Sequence of chain 1.A:
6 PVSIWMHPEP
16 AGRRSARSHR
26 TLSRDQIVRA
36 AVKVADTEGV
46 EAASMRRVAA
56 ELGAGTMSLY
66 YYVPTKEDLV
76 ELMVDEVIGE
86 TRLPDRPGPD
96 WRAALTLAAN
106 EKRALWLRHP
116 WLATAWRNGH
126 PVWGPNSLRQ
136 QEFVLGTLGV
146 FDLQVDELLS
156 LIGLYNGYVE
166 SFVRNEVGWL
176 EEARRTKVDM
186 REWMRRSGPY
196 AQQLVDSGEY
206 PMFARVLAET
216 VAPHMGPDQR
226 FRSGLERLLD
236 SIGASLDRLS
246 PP

Binding-site contacts:
Ligand atom O3B contacts residue LYS107 of chain 1.B at 3.8 Å.
Ligand atom C1J contacts residue GLN197 of chain 1.A at 3.8 Å.
Ligand atom C1D contacts residue HIS219 of chain 1.A at 3.5 Å.
Ligand atom C1E contacts residue LEU212 of chain 1.A at 3.7 Å (hydrophobic).
Ligand atom C2F contacts residue MET185 of chain 1.A at 3.6 Å (hydrophobic).
Ligand atom C1K contacts residue GLN197 of chain 1.A at 3.1 Å.
Ligand atom C3G contacts residue ASN161 of chain 1.B at 3.8 Å.
Ligand atom O2A contacts residue MET189 of chain 1.A at 3.6 Å.
Ligand atom O3B contacts residue VAL139 of chain 1.B at 3.8 Å.
Ligand atom C3J contacts residue VAL139 of chain 1.B at 3.8 Å (hydrophobic).
Ligand atom C1L contacts residue GLY193 of chain 1.A at 3.7 Å.
Ligand atom O2C contacts residue PRO126 of chain 1.B at 3.5 Å.
Ligand atom C1B contacts residue MET189 of chain 1.A at 3.6 Å (hydrophobic).
Ligand atom O1G contacts residue MET189 of chain 1.A at 3.5 Å (h-bond).
Ligand atom C3J contacts residue ASN161 of chain 1.B at 3.3 Å.
Ligand atom O1A contacts residue MET189 of chain 1.A at 3.6 Å.
Ligand atom O3B contacts residue ASN161 of chain 1.B at 2.9 Å (h-bond).
Ligand atom C3I contacts residue VAL139 of chain 1.B at 3.9 Å (hydrophobic).
Ligand atom O4 contacts residue VAL139 of chain 1.B at 3.9 Å.
Ligand atom O1B contacts residue LEU212 of chain 1.A at 3.2 Å (h-bond).
Ligand atom C3I contacts residue ASN161 of chain 1.B at 2.6 Å.
Ligand atom C1S contacts residue TRP128 of chain 1.B at 3.8 Å (hydrophobic).
Ligand atom C1K contacts residue VAL200 of chain 1.A at 3.9 Å (hydrophobic).
Ligand atom O4 contacts residue GLN135 of chain 1.B at 3.3 Å (h-bond).
Ligand atom O1G contacts residue GLY193 of chain 1.A at 3.4 Å.
Ligand atom O1C contacts residue HIS219 of chain 1.A at 3.5 Å.
Ligand atom O1E contacts residue GLY193 of chain 1.A at 3.1 Å.
Ligand atom O1H contacts residue LEU212 of chain 1.A at 3.3 Å (h-bond).
Ligand atom O1B contacts residue HIS219 of chain 1.A at 2.8 Å (h-bond).
Ligand atom O1A contacts residue THR215 of chain 1.A at 3.9 Å.
Ligand atom C3H contacts residue ASN161 of chain 1.B at 3.6 Å.
Ligand atom C1F contacts residue LEU212 of chain 1.A at 3.8 Å (hydrophobic).
Ligand atom C3D contacts residue GLN136 of chain 1.B at 3.5 Å.
Ligand atom C2E contacts residue MET185 of chain 1.A at 3.8 Å (hydrophobic).
Ligand atom C3C contacts residue LEU154 of chain 1.B at 3.5 Å (hydrophobic).
Ligand atom O1A contacts residue PRO218 of chain 1.A at 3.7 Å.
Ligand atom C3E contacts residue LEU154 of chain 1.B at 3.7 Å (hydrophobic).
Ligand atom C3F contacts residue GLN136 of chain 1.B at 3.3 Å.
Ligand atom C3G contacts residue ILE157 of chain 1.B at 3.8 Å (hydrophobic).
Ligand atom O1A contacts residue HIS219 of chain 1.A at 3.8 Å.

The protein below binds the small molecule below.
Small molecule (SMILES): CC(=O)O[C@@H]1[C@@H](C)O[C@@H](c2ccc3c(c2O)[C@H](O)[C@]24O[C@@]2(C3=O)[C@@]2(O)C(=O)C=C(C)C[C@@]2(O)C[C@@H]4O)C[C@H]1OC(=O)C=C/C=C/C=C/C=C/C(=O)O

Sequence of chain 1.B:
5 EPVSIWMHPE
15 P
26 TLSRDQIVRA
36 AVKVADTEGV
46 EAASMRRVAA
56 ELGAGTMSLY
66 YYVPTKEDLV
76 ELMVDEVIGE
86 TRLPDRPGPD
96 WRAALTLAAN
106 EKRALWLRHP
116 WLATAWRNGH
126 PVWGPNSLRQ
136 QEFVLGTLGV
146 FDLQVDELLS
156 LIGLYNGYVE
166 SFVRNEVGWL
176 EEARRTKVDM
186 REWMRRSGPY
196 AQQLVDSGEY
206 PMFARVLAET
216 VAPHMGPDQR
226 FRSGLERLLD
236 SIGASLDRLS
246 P